This protein binds this small molecule.
Small molecule (SMILES): CC[C@H](C)[C@H](NC(=O)[C@H](Cc1ccc(OP(=O)(O)O)cc1)NC(=O)[C@H](CCC(=O)O)NC(=O)c1ccccc1N)C(=O)N[C@@H](CC(N)=O)C(=O)N[C@@H](CCC(N)=O)C(N)=O

Sequence of chain 1.A:
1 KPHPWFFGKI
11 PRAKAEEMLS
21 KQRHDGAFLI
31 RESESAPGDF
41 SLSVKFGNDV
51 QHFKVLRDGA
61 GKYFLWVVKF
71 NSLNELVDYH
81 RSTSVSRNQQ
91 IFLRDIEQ

Binding-site contacts:
Ligand atom ND2 contacts residue LEU65 of chain 1.A at 2.9 Å (h-bond).
Ligand atom N contacts residue HIS52 of chain 1.A at 2.9 Å (h-bond).
Ligand atom O contacts residue ARG12 of chain 1.A at 3.0 Å (salt-bridge).
Ligand atom CA contacts residue HIS52 of chain 1.A at 3.3 Å.
Ligand atom ND2 contacts residue LEU56 of chain 1.A at 3.5 Å.
Ligand atom O2P contacts residue ARG12 of chain 1.A at 2.8 Å (salt-bridge).
Ligand atom C contacts residue HIS52 of chain 1.A at 3.5 Å.
Ligand atom C3 contacts residue ARG12 of chain 1.A at 3.5 Å.
Ligand atom CG1 contacts residue HIS52 of chain 1.A at 3.6 Å.
Ligand atom CA contacts residue TRP66 of chain 1.A at 3.5 Å (hydrophobic).
Ligand atom O3P contacts residue SER33 of chain 1.A at 2.7 Å (h-bond).
Ligand atom CB contacts residue PHE53 of chain 1.A at 3.7 Å (hydrophobic).
Ligand atom OD1 contacts residue PHE53 of chain 1.A at 3.5 Å.
Ligand atom O1P contacts residue SER35 of chain 1.A at 2.7 Å (h-bond).
Ligand atom CE1 contacts residue ARG12 of chain 1.A at 3.5 Å.
Ligand atom C contacts residue ARG12 of chain 1.A at 3.3 Å.
Ligand atom CB contacts residue TRP66 of chain 1.A at 3.6 Å (hydrophobic).
Ligand atom O3P contacts residue SER41 of chain 1.A at 2.7 Å (h-bond).
Ligand atom CE1 contacts residue SER41 of chain 1.A at 3.6 Å.
Ligand atom CG contacts residue LYS54 of chain 1.A at 3.7 Å.
Ligand atom CZ contacts residue LYS54 of chain 1.A at 3.6 Å.
Ligand atom ND2 contacts residue LYS54 of chain 1.A at 2.8 Å (salt-bridge).
Ligand atom P contacts residue SER41 of chain 1.A at 3.7 Å.
Ligand atom C1 contacts residue ARG12 of chain 1.A at 3.4 Å.
Ligand atom CG1 contacts residue GLN51 of chain 1.A at 3.6 Å.
Ligand atom CD1 contacts residue LYS54 of chain 1.A at 3.5 Å.
Ligand atom CA contacts residue ARG12 of chain 1.A at 3.4 Å.
Ligand atom P contacts residue SER33 of chain 1.A at 3.5 Å.
Ligand atom OH contacts residue LYS54 of chain 1.A at 3.5 Å.
Ligand atom O3P contacts residue ARG31 of chain 1.A at 3.0 Å (salt-bridge).
Ligand atom OD1 contacts residue LYS54 of chain 1.A at 2.9 Å (salt-bridge).
Ligand atom N contacts residue ARG12 of chain 1.A at 3.3 Å (salt-bridge).
Ligand atom O contacts residue ARG12 of chain 1.A at 3.6 Å.
Ligand atom CZ contacts residue ARG12 of chain 1.A at 3.5 Å.
Ligand atom C6 contacts residue ARG12 of chain 1.A at 3.6 Å.
Ligand atom O1P contacts residue SER33 of chain 1.A at 3.5 Å (h-bond).
Ligand atom O2P contacts residue ARG31 of chain 1.A at 2.9 Å (salt-bridge).
Ligand atom CB contacts residue LEU65 of chain 1.A at 3.6 Å (hydrophobic).
Ligand atom O3P contacts residue LYS54 of chain 1.A at 3.6 Å.
Ligand atom N contacts residue ARG12 of chain 1.A at 3.5 Å (salt-bridge).